A protein and the small-molecule ligand that binds it are described below.
Small molecule (SMILES): COc1ccc(C[C@H](NC(=O)[C@H](C)NC(=O)CN2CCOCC2)C(=O)N[C@@H](Cc2ccccc2)[C@@H](O)[C@H](C)CO)cc1

Binding-site contacts:
Ligand atom N25 contacts residue SER21 of chain 1.Y at 3.5 Å (h-bond).
Ligand atom C24 contacts residue GLY47 of chain 1.Y at 3.4 Å.
Ligand atom C1 contacts residue MET45 of chain 1.Y at 3.7 Å (hydrophobic).
Ligand atom C4 contacts residue ALA49 of chain 1.Y at 3.5 Å (hydrophobic).
Ligand atom O49 contacts residue SER21 of chain 1.Y at 3.4 Å (h-bond).
Ligand atom C7 contacts residue THR1 of chain 1.Y at 2.5 Å.
Ligand atom N22 contacts residue THR1 of chain 1.Y at 3.6 Å.
Ligand atom C27 contacts residue SER21 of chain 1.Y at 3.6 Å.
Ligand atom C5 contacts residue LYS33 of chain 1.Y at 3.7 Å.
Ligand atom C12 contacts residue SER130 of chain 1.Y at 3.7 Å.
Ligand atom O21 contacts residue GLY47 of chain 1.Y at 3.5 Å (h-bond).
Ligand atom O21 contacts residue THR1 of chain 1.Y at 2.3 Å (h-bond).
Ligand atom C48 contacts residue GLY47 of chain 1.Y at 3.4 Å.
Ligand atom O49 contacts residue ALA20 of chain 1.Y at 3.4 Å.
Ligand atom C10 contacts residue TYR169 of chain 1.Y at 3.7 Å (hydrophobic).
Ligand atom C2 contacts residue MET45 of chain 1.Y at 3.8 Å (hydrophobic).
Ligand atom C11 contacts residue LYS33 of chain 1.Y at 3.7 Å.
Ligand atom C32 contacts residue TYR108 of chain 1.Z at 3.7 Å (hydrophobic).
Ligand atom C11 contacts residue THR1 of chain 1.Y at 2.5 Å.
Ligand atom C9 contacts residue THR1 of chain 1.Y at 1.4 Å.
Ligand atom O13 contacts residue MES1 of chain 1.SA at 3.6 Å.
Ligand atom C6 contacts residue THR1 of chain 1.Y at 3.8 Å.
Ligand atom O13 contacts residue THR1 of chain 1.Y at 3.6 Å.
Ligand atom O21 contacts residue MES1 of chain 1.SA at 2.7 Å (h-bond).
Ligand atom O13 contacts residue SER21 of chain 1.Y at 3.0 Å (h-bond).
Ligand atom C3 contacts residue ALA49 of chain 1.Y at 3.4 Å (hydrophobic).
Ligand atom C40 contacts residue SER21 of chain 1.Y at 3.7 Å.
Ligand atom C10 contacts residue THR1 of chain 1.Y at 1.5 Å.
Ligand atom N28 contacts residue ASP126 of chain 1.Z at 3.4 Å (salt-bridge).
Ligand atom C12 contacts residue THR1 of chain 1.Y at 2.4 Å.
Ligand atom C6 contacts residue LYS33 of chain 1.Y at 3.6 Å.
Ligand atom C11 contacts residue TYR169 of chain 1.Y at 3.1 Å (hydrophobic).
Ligand atom C11 contacts residue ARG19 of chain 1.Y at 3.4 Å.
Ligand atom O39 contacts residue ALA49 of chain 1.Y at 3.2 Å (h-bond).
Ligand atom N22 contacts residue GLY47 of chain 1.Y at 3.2 Å (h-bond).
Ligand atom C30 contacts residue ASP126 of chain 1.Z at 3.3 Å.
Ligand atom C8 contacts residue THR1 of chain 1.Y at 2.3 Å.
Ligand atom C12 contacts residue MES1 of chain 1.SA at 3.2 Å.
Ligand atom C7 contacts residue LYS33 of chain 1.Y at 3.6 Å.
Ligand atom C23 contacts residue GLY47 of chain 1.Y at 3.7 Å.

Sequence of chain 1.Z:
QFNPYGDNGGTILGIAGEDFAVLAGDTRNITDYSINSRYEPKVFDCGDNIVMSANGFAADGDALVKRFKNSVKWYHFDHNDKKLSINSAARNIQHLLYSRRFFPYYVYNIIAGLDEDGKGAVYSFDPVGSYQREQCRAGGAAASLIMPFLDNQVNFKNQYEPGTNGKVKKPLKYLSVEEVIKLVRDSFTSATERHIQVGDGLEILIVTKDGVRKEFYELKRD

Sequence of chain 1.Y:
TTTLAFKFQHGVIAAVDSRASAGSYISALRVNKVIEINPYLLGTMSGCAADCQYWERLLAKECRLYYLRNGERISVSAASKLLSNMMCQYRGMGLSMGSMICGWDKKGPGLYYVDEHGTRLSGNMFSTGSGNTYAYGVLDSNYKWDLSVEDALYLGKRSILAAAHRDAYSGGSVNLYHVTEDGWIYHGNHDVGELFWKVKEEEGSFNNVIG